Binding-site contacts:
Ligand atom C7 contacts residue ASN127 of chain 1.B at 3.6 Å.
Ligand atom C3 contacts residue ASN127 of chain 1.B at 3.9 Å.
Ligand atom N2 contacts residue ASN127 of chain 1.B at 3.0 Å (h-bond).
Ligand atom C1 contacts residue ASN127 of chain 1.B at 1.5 Å.
Ligand atom O5 contacts residue ASN127 of chain 1.B at 2.5 Å (h-bond).
Ligand atom C8 contacts residue ASN127 of chain 1.B at 4.0 Å.
Ligand atom C5 contacts residue ASN127 of chain 1.B at 3.7 Å.
Ligand atom C2 contacts residue ASN127 of chain 1.B at 2.5 Å.
Ligand atom C6 contacts residue TYR128 of chain 1.B at 4.2 Å (hydrophobic).
Ligand atom C4 contacts residue ASN127 of chain 1.B at 4.3 Å.

This protein binds this small molecule.
Small molecule (SMILES): CC(=O)N[C@@H]1[C@@H](O)[C@H](O)[C@@H](CO)O[C@H]1O

Sequence of chain 1.B:
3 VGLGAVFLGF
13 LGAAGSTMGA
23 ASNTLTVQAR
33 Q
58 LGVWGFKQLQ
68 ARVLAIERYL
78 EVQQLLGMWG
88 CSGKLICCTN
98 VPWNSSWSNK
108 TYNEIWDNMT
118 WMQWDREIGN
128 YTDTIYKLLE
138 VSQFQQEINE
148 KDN